Binding-site contacts:
Ligand atom O1 contacts residue THR27 of chain 1.J at 3.8 Å.
Ligand atom O1 contacts residue HIS31 of chain 1.J at 3.9 Å.
Ligand atom O1 contacts residue ASP6 of chain 1.J at 2.5 Å (salt-bridge).
Ligand atom O2 contacts residue ARG30 of chain 1.J at 3.0 Å (salt-bridge).
Ligand atom C12 contacts residue ASP6 of chain 1.J at 3.0 Å.
Ligand atom O7 contacts residue ALA170 of chain 1.J at 3.2 Å (h-bond).
Ligand atom O15 contacts residue ARG172 of chain 1.J at 3.2 Å (salt-bridge).
Ligand atom C5 contacts residue SER133 of chain 1.J at 3.5 Å.
Ligand atom O8 contacts residue SER133 of chain 1.J at 2.7 Å (h-bond).
Ligand atom C2 contacts residue LYS89 of chain 1.J at 3.9 Å.
Ligand atom O6 contacts residue PHE135 of chain 1.J at 3.7 Å.
Ligand atom O6 contacts residue ASN28 of chain 1.J at 2.4 Å (h-bond).
Ligand atom C1 contacts residue ASP6 of chain 1.J at 3.7 Å.
Ligand atom O7 contacts residue ASP6 of chain 1.J at 2.5 Å (salt-bridge).
Ligand atom O6 contacts residue PHE211 of chain 1.I at 3.6 Å.
Ligand atom O7 contacts residue ALA169 of chain 1.J at 3.6 Å.
Ligand atom C5 contacts residue THR113 of chain 1.J at 3.3 Å.
Ligand atom C5 contacts residue LYS89 of chain 1.J at 2.2 Å.
Ligand atom O7 contacts residue THR189 of chain 1.J at 3.8 Å.
Ligand atom O14 contacts residue TRP138 of chain 1.J at 2.8 Å (h-bond).
Ligand atom O8 contacts residue LYS89 of chain 1.J at 2.7 Å (salt-bridge).
Ligand atom O1 contacts residue THR26 of chain 1.J at 3.1 Å (h-bond).
Ligand atom O2 contacts residue HIS31 of chain 1.J at 3.8 Å.
Ligand atom O1 contacts residue ASN28 of chain 1.J at 3.7 Å.
Ligand atom C3 contacts residue ASN28 of chain 1.J at 3.6 Å.
Ligand atom C1 contacts residue LYS89 of chain 1.J at 2.5 Å.
Ligand atom C1 contacts residue ASN28 of chain 1.J at 3.4 Å.
Ligand atom O14 contacts residue ARG172 of chain 1.J at 3.1 Å (salt-bridge).
Ligand atom S13 contacts residue ARG30 of chain 1.J at 3.5 Å (salt-bridge).
Ligand atom C2 contacts residue ASN28 of chain 1.J at 3.2 Å.
Ligand atom C2 contacts residue PHE135 of chain 1.J at 3.7 Å (hydrophobic).
Ligand atom O8 contacts residue ASN111 of chain 1.J at 3.0 Å (h-bond).
Ligand atom S13 contacts residue ASN28 of chain 1.J at 3.9 Å.
Ligand atom O2 contacts residue ASN28 of chain 1.J at 2.9 Å (h-bond).
Ligand atom O1 contacts residue LYS89 of chain 1.J at 3.0 Å (salt-bridge).
Ligand atom O15 contacts residue ARG30 of chain 1.J at 3.1 Å (salt-bridge).
Ligand atom C4 contacts residue LYS89 of chain 1.J at 1.3 Å.
Ligand atom C12 contacts residue ASN28 of chain 1.J at 3.6 Å.
Ligand atom C12 contacts residue HIS31 of chain 1.J at 3.7 Å.
Ligand atom C3 contacts residue ASP6 of chain 1.J at 3.2 Å.

Sequence of chain 1.J:
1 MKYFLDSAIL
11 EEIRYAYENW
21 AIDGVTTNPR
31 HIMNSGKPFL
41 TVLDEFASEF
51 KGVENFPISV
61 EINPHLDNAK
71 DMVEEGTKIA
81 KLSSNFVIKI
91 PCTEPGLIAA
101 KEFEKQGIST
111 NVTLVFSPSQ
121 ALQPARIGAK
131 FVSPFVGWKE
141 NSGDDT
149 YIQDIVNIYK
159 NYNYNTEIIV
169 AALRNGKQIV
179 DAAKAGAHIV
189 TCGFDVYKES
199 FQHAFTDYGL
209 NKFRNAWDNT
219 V

This small molecule binds to this protein.
Small molecule (SMILES): O=S(=O)(O)C[C@H](O)[C@@H](O)[C@@H](O)CCO

Sequence of chain 1.I:
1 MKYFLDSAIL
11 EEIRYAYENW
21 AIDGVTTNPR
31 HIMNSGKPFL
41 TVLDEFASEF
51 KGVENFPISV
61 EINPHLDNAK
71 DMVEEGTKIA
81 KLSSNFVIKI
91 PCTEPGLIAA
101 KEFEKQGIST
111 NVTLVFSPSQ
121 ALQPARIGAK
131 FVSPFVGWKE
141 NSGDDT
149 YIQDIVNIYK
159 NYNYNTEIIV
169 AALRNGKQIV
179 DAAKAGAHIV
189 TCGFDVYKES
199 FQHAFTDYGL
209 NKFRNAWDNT